This protein binds this small molecule.
Small molecule (SMILES): CC(=O)N[C@@H]1[C@@H](O)[C@H](O)[C@@H](CO)O[C@H]1O

Binding-site contacts:
Ligand atom C7 contacts residue ASN73 of chain 1.A at 3.7 Å.
Ligand atom O5 contacts residue VAL76 of chain 1.A at 4.2 Å.
Ligand atom C1 contacts residue THR75 of chain 1.A at 3.7 Å.
Ligand atom N2 contacts residue ASN73 of chain 1.A at 2.9 Å (h-bond).
Ligand atom C4 contacts residue ASN73 of chain 1.A at 4.2 Å.
Ligand atom O5 contacts residue ASN73 of chain 1.A at 2.4 Å (h-bond).
Ligand atom C1 contacts residue ASN73 of chain 1.A at 1.4 Å.
Ligand atom C5 contacts residue ASN73 of chain 1.A at 3.7 Å.
Ligand atom O7 contacts residue ASN73 of chain 1.A at 4.1 Å.
Ligand atom N2 contacts residue THR75 of chain 1.A at 4.1 Å.
Ligand atom C3 contacts residue ASN73 of chain 1.A at 3.8 Å.
Ligand atom C1 contacts residue VAL76 of chain 1.A at 4.1 Å (hydrophobic).
Ligand atom C2 contacts residue ASN73 of chain 1.A at 2.5 Å.
Ligand atom C2 contacts residue THR75 of chain 1.A at 4.3 Å.
Ligand atom C8 contacts residue ASN73 of chain 1.A at 4.0 Å.

Sequence of chain 1.A:
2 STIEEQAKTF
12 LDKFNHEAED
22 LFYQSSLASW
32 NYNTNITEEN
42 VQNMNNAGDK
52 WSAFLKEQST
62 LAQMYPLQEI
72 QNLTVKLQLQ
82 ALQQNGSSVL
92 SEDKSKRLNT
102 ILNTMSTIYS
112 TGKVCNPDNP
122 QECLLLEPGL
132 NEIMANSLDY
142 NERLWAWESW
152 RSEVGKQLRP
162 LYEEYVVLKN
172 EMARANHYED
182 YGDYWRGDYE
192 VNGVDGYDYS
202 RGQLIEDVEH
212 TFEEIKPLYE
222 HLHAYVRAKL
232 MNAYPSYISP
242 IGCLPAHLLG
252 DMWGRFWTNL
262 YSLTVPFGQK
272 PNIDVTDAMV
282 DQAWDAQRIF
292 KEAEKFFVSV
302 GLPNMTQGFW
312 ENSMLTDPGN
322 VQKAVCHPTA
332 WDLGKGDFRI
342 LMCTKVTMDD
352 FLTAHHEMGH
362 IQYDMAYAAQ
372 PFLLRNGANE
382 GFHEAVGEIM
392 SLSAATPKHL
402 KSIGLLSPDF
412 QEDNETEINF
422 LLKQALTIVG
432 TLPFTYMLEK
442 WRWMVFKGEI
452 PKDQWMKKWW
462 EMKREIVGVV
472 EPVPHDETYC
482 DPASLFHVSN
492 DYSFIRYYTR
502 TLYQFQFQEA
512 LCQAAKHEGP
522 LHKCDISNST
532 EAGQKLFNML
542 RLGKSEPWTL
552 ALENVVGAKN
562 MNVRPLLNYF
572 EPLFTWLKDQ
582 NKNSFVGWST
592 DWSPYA